A small-molecule ligand and the protein it binds are described below.
Small molecule (SMILES): CC(=O)N[C@H]1[C@H](O[C@H]2[C@H](O)[C@@H](NC(C)=O)CO[C@@H]2CO)O[C@H](CO)[C@@H](O)[C@@H]1O

Sequence of chain 1.A:
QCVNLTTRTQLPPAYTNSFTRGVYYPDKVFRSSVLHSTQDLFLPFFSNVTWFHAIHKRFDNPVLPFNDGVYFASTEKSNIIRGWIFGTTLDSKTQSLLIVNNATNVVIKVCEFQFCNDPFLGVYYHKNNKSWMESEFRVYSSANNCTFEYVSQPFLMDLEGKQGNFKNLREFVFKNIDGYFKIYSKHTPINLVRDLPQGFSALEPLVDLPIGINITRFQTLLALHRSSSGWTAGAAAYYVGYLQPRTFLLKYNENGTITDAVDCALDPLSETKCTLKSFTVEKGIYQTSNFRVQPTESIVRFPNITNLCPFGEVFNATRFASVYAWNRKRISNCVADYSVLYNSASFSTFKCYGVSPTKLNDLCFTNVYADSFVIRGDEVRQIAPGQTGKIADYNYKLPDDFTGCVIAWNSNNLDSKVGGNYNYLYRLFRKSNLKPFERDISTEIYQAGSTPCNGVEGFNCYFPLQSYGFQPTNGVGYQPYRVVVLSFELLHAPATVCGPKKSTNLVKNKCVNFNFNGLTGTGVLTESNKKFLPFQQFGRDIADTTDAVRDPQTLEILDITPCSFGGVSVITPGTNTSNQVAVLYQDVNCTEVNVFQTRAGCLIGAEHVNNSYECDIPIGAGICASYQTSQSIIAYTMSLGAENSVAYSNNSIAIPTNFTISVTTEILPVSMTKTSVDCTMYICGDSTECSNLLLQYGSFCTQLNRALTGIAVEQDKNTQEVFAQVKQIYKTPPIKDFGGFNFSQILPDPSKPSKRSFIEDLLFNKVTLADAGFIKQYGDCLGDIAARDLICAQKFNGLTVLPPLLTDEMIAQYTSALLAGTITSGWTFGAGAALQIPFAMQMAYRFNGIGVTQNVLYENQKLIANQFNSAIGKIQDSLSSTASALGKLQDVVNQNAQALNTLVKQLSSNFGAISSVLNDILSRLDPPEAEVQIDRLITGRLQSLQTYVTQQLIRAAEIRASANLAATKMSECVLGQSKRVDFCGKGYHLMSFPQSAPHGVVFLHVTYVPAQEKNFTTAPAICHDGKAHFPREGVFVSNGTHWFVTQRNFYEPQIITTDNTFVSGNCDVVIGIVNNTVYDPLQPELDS

Binding-site contacts:
Ligand atom C1 contacts residue ASN122 of chain 1.A at 1.5 Å.
Ligand atom C4 contacts residue ASN122 of chain 1.A at 4.0 Å.
Ligand atom O6 contacts residue ASN122 of chain 1.A at 4.4 Å.
Ligand atom C7 contacts residue GLU154 of chain 1.A at 3.8 Å.
Ligand atom N2 contacts residue THR124 of chain 1.A at 3.6 Å.
Ligand atom C5 contacts residue ASN122 of chain 1.A at 3.6 Å.
Ligand atom C8 contacts residue GLU154 of chain 1.A at 4.2 Å.
Ligand atom C2 contacts residue ASN122 of chain 1.A at 2.3 Å.
Ligand atom O6 contacts residue ASN125 of chain 1.A at 4.4 Å.
Ligand atom C1 contacts residue ASN125 of chain 1.A at 4.0 Å.
Ligand atom O7 contacts residue GLU154 of chain 1.A at 3.1 Å (salt-bridge).
Ligand atom C5 contacts residue ASN125 of chain 1.A at 3.3 Å.
Ligand atom C8 contacts residue VAL171 of chain 1.A at 4.0 Å (hydrophobic).
Ligand atom C3 contacts residue ASN122 of chain 1.A at 3.7 Å.
Ligand atom O6 contacts residue VAL127 of chain 1.A at 4.2 Å.
Ligand atom C5 contacts residue THR124 of chain 1.A at 4.4 Å.
Ligand atom C6 contacts residue VAL171 of chain 1.A at 4.2 Å (hydrophobic).
Ligand atom C2 contacts residue THR124 of chain 1.A at 4.0 Å.
Ligand atom C7 contacts residue ASN122 of chain 1.A at 3.2 Å.
Ligand atom O7 contacts residue ASN122 of chain 1.A at 2.9 Å (h-bond).
Ligand atom C6 contacts residue ASN125 of chain 1.A at 3.2 Å.
Ligand atom C1 contacts residue THR124 of chain 1.A at 2.9 Å.
Ligand atom O5 contacts residue THR124 of chain 1.A at 3.8 Å.
Ligand atom C7 contacts residue THR124 of chain 1.A at 4.5 Å.
Ligand atom O5 contacts residue ASN122 of chain 1.A at 2.3 Å (h-bond).
Ligand atom N2 contacts residue ASN122 of chain 1.A at 2.9 Å (h-bond).
Ligand atom O5 contacts residue ASN125 of chain 1.A at 3.6 Å (h-bond).